The protein below binds the small molecule below.
Small molecule (SMILES): COc1cc(CC(=O)c2ccc(C#N)cc2)c([N+](=O)[O-])cc1OC

Sequence of chain 2.A:
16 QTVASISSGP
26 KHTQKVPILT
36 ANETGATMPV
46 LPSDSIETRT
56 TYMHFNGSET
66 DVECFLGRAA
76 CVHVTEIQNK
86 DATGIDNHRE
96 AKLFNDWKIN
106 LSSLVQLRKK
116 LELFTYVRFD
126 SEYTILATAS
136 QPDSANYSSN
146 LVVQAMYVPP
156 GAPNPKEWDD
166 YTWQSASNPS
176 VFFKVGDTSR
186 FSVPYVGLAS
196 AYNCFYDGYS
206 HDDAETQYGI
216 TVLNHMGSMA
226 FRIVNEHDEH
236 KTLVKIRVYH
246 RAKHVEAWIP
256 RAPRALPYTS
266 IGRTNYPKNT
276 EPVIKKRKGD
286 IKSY

Binding-site contacts:
Ligand atom O20 contacts residue PHE186 of chain 2.A at 3.8 Å.
Ligand atom O23 contacts residue VAL191 of chain 2.A at 3.9 Å.
Ligand atom N13 contacts residue TYR197 of chain 2.A at 3.4 Å.
Ligand atom C01 contacts residue TYR128 of chain 2.A at 2.9 Å (hydrophobic).
Ligand atom C12 contacts residue TYR197 of chain 2.A at 3.5 Å (hydrophobic).
Ligand atom O16 contacts residue TYR128 of chain 2.A at 2.9 Å (h-bond).
Ligand atom C08 contacts residue TYR128 of chain 2.A at 3.3 Å (hydrophobic).
Ligand atom C08 contacts residue TYR197 of chain 2.A at 3.9 Å (hydrophobic).
Ligand atom C21 contacts residue TYR152 of chain 2.A at 3.6 Å (hydrophobic).
Ligand atom C05 contacts residue TYR128 of chain 2.A at 3.8 Å (hydrophobic).
Ligand atom C15 contacts residue SER126 of chain 2.A at 3.5 Å.
Ligand atom C01 contacts residue MET224 of chain 2.A at 3.7 Å (hydrophobic).
Ligand atom O02 contacts residue TYR128 of chain 2.A at 3.8 Å.
Ligand atom C18 contacts residue TYR152 of chain 2.A at 3.7 Å (hydrophobic).
Ligand atom C17 contacts residue TYR152 of chain 2.A at 3.8 Å (hydrophobic).
Ligand atom N22 contacts residue TYR152 of chain 2.A at 3.3 Å (h-bond).
Ligand atom C06 contacts residue TYR128 of chain 2.A at 3.4 Å (hydrophobic).
Ligand atom N22 contacts residue VAL191 of chain 2.A at 3.9 Å.
Ligand atom C09 contacts residue MET221 of chain 2.A at 3.9 Å (hydrophobic).
Ligand atom O24 contacts residue VAL191 of chain 2.A at 3.1 Å.
Ligand atom C01 contacts residue PHE186 of chain 2.A at 2.8 Å (hydrophobic).
Ligand atom C11 contacts residue TYR197 of chain 2.A at 3.5 Å (hydrophobic).
Ligand atom C15 contacts residue TYR197 of chain 2.A at 3.8 Å (hydrophobic).
Ligand atom N13 contacts residue GOL1 of chain 2.E at 3.7 Å.
Ligand atom O23 contacts residue TYR152 of chain 2.A at 3.0 Å (h-bond).
Ligand atom C14 contacts residue LEU106 of chain 2.A at 3.5 Å (hydrophobic).
Ligand atom C06 contacts residue ILE104 of chain 2.A at 3.5 Å (hydrophobic).
Ligand atom O16 contacts residue VAL188 of chain 2.A at 3.8 Å.
Ligand atom C10 contacts residue TYR197 of chain 2.A at 3.7 Å (hydrophobic).
Ligand atom C19 contacts residue TYR152 of chain 2.A at 3.9 Å (hydrophobic).
Ligand atom C07 contacts residue TYR128 of chain 2.A at 2.9 Å (hydrophobic).
Ligand atom O23 contacts residue LEU221 of chain 3.C at 3.9 Å.
Ligand atom C03 contacts residue TYR128 of chain 2.A at 3.7 Å (hydrophobic).
Ligand atom C14 contacts residue TYR197 of chain 2.A at 3.7 Å (hydrophobic).
Ligand atom O02 contacts residue MET224 of chain 2.A at 3.5 Å.
Ligand atom C10 contacts residue MET221 of chain 2.A at 3.9 Å (hydrophobic).
Ligand atom O24 contacts residue TYR152 of chain 2.A at 3.5 Å (h-bond).
Ligand atom C15 contacts residue TYR128 of chain 2.A at 3.1 Å (hydrophobic).
Ligand atom C04 contacts residue TYR128 of chain 2.A at 3.4 Å (hydrophobic).
Ligand atom O20 contacts residue TYR152 of chain 2.A at 3.7 Å.

Sequence of chain 3.C:
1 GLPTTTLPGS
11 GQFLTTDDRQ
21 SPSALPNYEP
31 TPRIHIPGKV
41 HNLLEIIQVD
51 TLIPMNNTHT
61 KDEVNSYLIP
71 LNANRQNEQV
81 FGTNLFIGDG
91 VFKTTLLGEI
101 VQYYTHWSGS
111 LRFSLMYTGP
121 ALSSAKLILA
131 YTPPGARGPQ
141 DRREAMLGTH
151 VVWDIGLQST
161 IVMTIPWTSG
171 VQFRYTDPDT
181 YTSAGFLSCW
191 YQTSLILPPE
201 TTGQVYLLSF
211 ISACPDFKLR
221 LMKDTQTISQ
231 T

Sequence of chain 2.C:
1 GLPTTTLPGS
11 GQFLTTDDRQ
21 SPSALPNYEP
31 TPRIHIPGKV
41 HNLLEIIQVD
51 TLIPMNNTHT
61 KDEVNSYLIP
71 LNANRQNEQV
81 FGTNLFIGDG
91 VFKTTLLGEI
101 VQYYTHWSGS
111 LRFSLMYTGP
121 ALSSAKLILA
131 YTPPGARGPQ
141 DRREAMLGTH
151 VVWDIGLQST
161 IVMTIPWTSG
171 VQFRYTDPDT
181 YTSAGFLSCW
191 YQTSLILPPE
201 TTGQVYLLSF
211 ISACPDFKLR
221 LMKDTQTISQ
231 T